Sequence of chain 5.C:
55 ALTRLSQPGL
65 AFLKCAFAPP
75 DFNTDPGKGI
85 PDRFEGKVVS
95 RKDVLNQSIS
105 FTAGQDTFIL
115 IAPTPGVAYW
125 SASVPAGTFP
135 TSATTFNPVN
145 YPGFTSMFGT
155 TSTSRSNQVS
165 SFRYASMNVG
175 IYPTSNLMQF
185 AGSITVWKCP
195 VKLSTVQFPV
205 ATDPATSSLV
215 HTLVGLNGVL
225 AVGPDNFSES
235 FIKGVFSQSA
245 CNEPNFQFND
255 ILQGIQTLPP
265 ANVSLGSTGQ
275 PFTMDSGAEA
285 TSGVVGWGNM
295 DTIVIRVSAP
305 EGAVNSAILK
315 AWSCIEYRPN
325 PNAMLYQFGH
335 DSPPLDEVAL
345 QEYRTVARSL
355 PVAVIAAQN

Sequence of chain 34.C:
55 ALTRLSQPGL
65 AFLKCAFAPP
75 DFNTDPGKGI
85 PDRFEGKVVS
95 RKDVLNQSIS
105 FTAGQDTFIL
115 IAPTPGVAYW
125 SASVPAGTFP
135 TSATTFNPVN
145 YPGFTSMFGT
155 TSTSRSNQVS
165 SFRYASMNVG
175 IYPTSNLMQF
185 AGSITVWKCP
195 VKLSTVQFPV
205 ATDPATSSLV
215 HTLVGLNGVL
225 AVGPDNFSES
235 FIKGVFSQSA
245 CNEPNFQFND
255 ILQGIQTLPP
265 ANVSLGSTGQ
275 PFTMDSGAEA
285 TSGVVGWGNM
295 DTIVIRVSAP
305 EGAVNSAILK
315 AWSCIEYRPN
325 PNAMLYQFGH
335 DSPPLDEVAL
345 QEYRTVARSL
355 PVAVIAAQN

Binding-site contacts:
Ligand atom O4 contacts residue U5 of chain 5.G at 2.8 Å (h-bond).
Ligand atom C2 contacts residue U3 of chain 5.G at 3.8 Å.
Ligand atom N3 contacts residue GLN61 of chain 34.C at 3.6 Å.
Ligand atom O2 contacts residue U1 of chain 5.G at 2.9 Å (h-bond).
Ligand atom OP1 contacts residue LYS12 of chain 34.F at 3.9 Å.
Ligand atom C4 contacts residue A4 of chain 5.G at 3.2 Å.
Ligand atom C5 contacts residue A4 of chain 5.G at 2.8 Å.
Ligand atom N3 contacts residue U2 of chain 5.G at 3.6 Å.
Ligand atom N3 contacts residue A4 of chain 5.G at 3.8 Å.
Ligand atom N3 contacts residue U1 of chain 5.G at 3.8 Å.
Ligand atom N3 contacts residue C6 of chain 5.G at 3.2 Å (h-bond).
Ligand atom C6 contacts residue A4 of chain 5.G at 3.7 Å.
Ligand atom N1 contacts residue U5 of chain 5.G at 3.7 Å.
Ligand atom O2 contacts residue U2 of chain 5.G at 3.6 Å.
Ligand atom O2' contacts residue THR57 of chain 34.C at 3.2 Å.
Ligand atom N6 contacts residue U2 of chain 5.G at 2.6 Å (h-bond).
Ligand atom C2 contacts residue U1 of chain 5.G at 3.9 Å.
Ligand atom OP2 contacts residue LYS8 of chain 34.F at 3.8 Å.
Ligand atom OP1 contacts residue LYS8 of chain 34.F at 3.1 Å.
Ligand atom C4 contacts residue U5 of chain 5.G at 3.7 Å.
Ligand atom C2 contacts residue GLN61 of chain 34.C at 3.9 Å.
Ligand atom C6 contacts residue U5 of chain 5.G at 3.6 Å.
Ligand atom C4 contacts residue U1 of chain 5.G at 3.7 Å.
Ligand atom OP1 contacts residue PHE76 of chain 34.C at 3.7 Å.
Ligand atom O4 contacts residue A4 of chain 5.G at 2.6 Å (h-bond).
Ligand atom O2' contacts residue LEU64 of chain 34.C at 3.9 Å.
Ligand atom C5 contacts residue U5 of chain 5.G at 3.9 Å.
Ligand atom C2 contacts residue A4 of chain 5.G at 3.9 Å.
Ligand atom N1 contacts residue U3 of chain 5.G at 3.8 Å.
Ligand atom C6 contacts residue U2 of chain 5.G at 3.4 Å.
Ligand atom N1 contacts residue U2 of chain 5.G at 2.8 Å.
Ligand atom O2 contacts residue C6 of chain 5.G at 2.9 Å (h-bond).
Ligand atom OP1 contacts residue LEU56 of chain 34.C at 2.8 Å.
Ligand atom O4 contacts residue U1 of chain 5.G at 2.8 Å (h-bond).
Ligand atom C2 contacts residue U2 of chain 5.G at 3.6 Å.
Ligand atom N3 contacts residue U5 of chain 5.G at 3.6 Å.
Ligand atom O2 contacts residue GLN61 of chain 34.C at 3.9 Å.
Ligand atom OP1 contacts residue LYS68 of chain 34.C at 3.2 Å (salt-bridge).
Ligand atom C2 contacts residue C6 of chain 5.G at 3.4 Å.
Ligand atom N3 contacts residue U1 of chain 5.G at 3.9 Å.

Sequence of chain 34.F:
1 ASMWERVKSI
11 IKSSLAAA

This protein binds this small molecule.
Small molecule (SMILES): Nc1ccn([C@@H]2O[C@H](CO[P](=O)(O)O[C@H]3[C@@H](O)[C@H](n4ccc(=O)[nH]c4=O)O[C@@H]3CO[P](=O)(O)O[C@H]3[C@@H](O)[C@H](n4cnc5c(N)ncnc54)O[C@@H]3CO)[C@@H](O[P](=O)(O)OC[C@H]3O[C@@H](n4ccc(=O)[nH]c4=O)[C@H](O)[C@@H]3O)[C@H]2O)c(=O)n1.O=c1ccn([C@@H]2O[C@H](CO[P](=O)(O)O[C@H]3[C@@H](O)[C@H](n4ccc(=O)[nH]c4=O)O[C@@H]3CO[P](=O)(O)O[C@H]3[C@@H](O)[C@H](n4ccc(=O)[nH]c4=O)O[C@@H]3CO)[C@@H](O)[C@H]2O)c(=O)[nH]1